The protein below binds the small molecule below.
Small molecule (SMILES): CC(=O)N[C@H]1[C@H](O[C@H]2[C@H](O)[C@@H](NC(C)=O)CO[C@@H]2CO)O[C@H](CO[C@H]2O[C@H](CO)[C@@H](O)[C@H](O)[C@@H]2O)[C@@H](O)[C@@H]1O

Sequence of chain 1.A:
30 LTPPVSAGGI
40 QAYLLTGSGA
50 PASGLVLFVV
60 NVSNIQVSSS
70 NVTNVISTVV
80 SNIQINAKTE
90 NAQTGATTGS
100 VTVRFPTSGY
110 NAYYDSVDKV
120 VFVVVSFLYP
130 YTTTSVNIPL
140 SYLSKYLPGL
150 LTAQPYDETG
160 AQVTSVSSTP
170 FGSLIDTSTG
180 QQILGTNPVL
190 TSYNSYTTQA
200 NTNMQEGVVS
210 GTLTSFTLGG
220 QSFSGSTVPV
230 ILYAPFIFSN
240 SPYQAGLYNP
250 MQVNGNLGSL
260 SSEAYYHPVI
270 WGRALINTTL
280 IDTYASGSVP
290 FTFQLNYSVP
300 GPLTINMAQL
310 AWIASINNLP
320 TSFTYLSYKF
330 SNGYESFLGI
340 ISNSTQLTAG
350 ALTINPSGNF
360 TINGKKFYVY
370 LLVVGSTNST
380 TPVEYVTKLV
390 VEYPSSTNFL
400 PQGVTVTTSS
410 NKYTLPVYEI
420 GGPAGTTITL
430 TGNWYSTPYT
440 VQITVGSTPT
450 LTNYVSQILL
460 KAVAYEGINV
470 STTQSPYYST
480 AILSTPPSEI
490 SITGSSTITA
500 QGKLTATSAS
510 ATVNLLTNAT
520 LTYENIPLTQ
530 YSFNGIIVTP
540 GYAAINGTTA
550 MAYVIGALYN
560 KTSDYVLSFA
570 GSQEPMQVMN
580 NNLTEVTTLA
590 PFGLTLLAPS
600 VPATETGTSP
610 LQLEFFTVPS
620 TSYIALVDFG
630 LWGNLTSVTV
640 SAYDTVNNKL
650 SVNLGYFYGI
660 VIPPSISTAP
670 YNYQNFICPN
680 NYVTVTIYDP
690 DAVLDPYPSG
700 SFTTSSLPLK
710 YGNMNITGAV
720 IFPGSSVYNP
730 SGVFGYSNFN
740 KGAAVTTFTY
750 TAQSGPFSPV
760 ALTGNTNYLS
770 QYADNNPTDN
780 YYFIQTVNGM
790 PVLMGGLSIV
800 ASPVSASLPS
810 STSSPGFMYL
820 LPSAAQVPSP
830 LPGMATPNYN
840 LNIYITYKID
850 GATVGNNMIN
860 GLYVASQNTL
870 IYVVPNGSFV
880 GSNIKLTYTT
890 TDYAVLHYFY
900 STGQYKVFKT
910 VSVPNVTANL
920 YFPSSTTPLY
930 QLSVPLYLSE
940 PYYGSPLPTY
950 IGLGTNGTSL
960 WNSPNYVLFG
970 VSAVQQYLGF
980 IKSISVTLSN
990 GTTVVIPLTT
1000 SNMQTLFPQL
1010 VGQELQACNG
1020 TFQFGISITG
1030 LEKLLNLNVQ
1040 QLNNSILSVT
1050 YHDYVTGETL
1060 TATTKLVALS

Binding-site contacts:
Ligand atom C7 contacts residue ASN581 of chain 1.A at 3.6 Å.
Ligand atom C1 contacts residue ASN579 of chain 1.A at 3.8 Å.
Ligand atom C7 contacts residue ASN579 of chain 1.A at 3.9 Å.
Ligand atom O5 contacts residue ASN579 of chain 1.A at 4.5 Å.
Ligand atom O5 contacts residue ASN581 of chain 1.A at 2.3 Å (h-bond).
Ligand atom N2 contacts residue ASN581 of chain 1.A at 2.8 Å (h-bond).
Ligand atom C8 contacts residue ASN579 of chain 1.A at 4.1 Å.
Ligand atom C5 contacts residue ASN581 of chain 1.A at 3.0 Å.
Ligand atom C2 contacts residue ASN579 of chain 1.A at 3.4 Å.
Ligand atom N2 contacts residue THR386 of chain 1.A at 4.1 Å.
Ligand atom C6 contacts residue ASN581 of chain 1.A at 4.4 Å.
Ligand atom O6 contacts residue THR413 of chain 1.A at 4.3 Å.
Ligand atom C2 contacts residue THR386 of chain 1.A at 4.5 Å.
Ligand atom N2 contacts residue THR413 of chain 1.A at 4.5 Å.
Ligand atom O4 contacts residue ASN581 of chain 1.A at 3.9 Å.
Ligand atom C1 contacts residue THR386 of chain 1.A at 4.1 Å.
Ligand atom C4 contacts residue ASN579 of chain 1.A at 4.0 Å.
Ligand atom O5 contacts residue TYR384 of chain 1.A at 4.0 Å.
Ligand atom C4 contacts residue ASN581 of chain 1.A at 3.4 Å.
Ligand atom C6 contacts residue TYR384 of chain 1.A at 4.0 Å (hydrophobic).
Ligand atom O3 contacts residue ASN581 of chain 1.A at 4.3 Å.
Ligand atom C2 contacts residue THR413 of chain 1.A at 4.4 Å.
Ligand atom O6 contacts residue TYR384 of chain 1.A at 4.5 Å.
Ligand atom N2 contacts residue ASN579 of chain 1.A at 3.9 Å.
Ligand atom C1 contacts residue ASN581 of chain 1.A at 1.4 Å.
Ligand atom O6 contacts residue ASN579 of chain 1.A at 3.6 Å.
Ligand atom O4 contacts residue ASN579 of chain 1.A at 3.0 Å (h-bond).
Ligand atom C8 contacts residue ASN581 of chain 1.A at 3.5 Å.
Ligand atom O7 contacts residue ASN579 of chain 1.A at 3.8 Å.
Ligand atom C3 contacts residue ASN581 of chain 1.A at 3.0 Å.
Ligand atom C6 contacts residue ASN579 of chain 1.A at 4.3 Å.
Ligand atom C5 contacts residue ASN579 of chain 1.A at 3.7 Å.
Ligand atom C2 contacts residue ASN581 of chain 1.A at 2.4 Å.